The small molecule below binds the protein below.
Small molecule (SMILES): CC(=O)N[C@@H]1[C@@H](O)[C@H](O)[C@@H](CO)O[C@H]1O

Binding-site contacts:
Ligand atom N2 contacts residue GLY332 of chain 1.O at 4.3 Å.
Ligand atom C4 contacts residue ASN336 of chain 1.O at 4.3 Å.
Ligand atom C8 contacts residue GLY332 of chain 1.O at 3.6 Å.
Ligand atom O7 contacts residue GLY332 of chain 1.O at 3.2 Å.
Ligand atom O7 contacts residue ASN336 of chain 1.O at 4.0 Å.
Ligand atom C5 contacts residue ASN336 of chain 1.O at 3.7 Å.
Ligand atom C7 contacts residue GLY332 of chain 1.O at 3.5 Å.
Ligand atom N2 contacts residue ASN336 of chain 1.O at 3.0 Å (h-bond).
Ligand atom O5 contacts residue ASN336 of chain 1.O at 2.4 Å (h-bond).
Ligand atom C8 contacts residue PHE331 of chain 1.O at 4.1 Å (hydrophobic).
Ligand atom C2 contacts residue ASN336 of chain 1.O at 2.5 Å.
Ligand atom C1 contacts residue ASN336 of chain 1.O at 1.5 Å.
Ligand atom C3 contacts residue ASN336 of chain 1.O at 3.8 Å.
Ligand atom C8 contacts residue PHE335 of chain 1.O at 4.3 Å (hydrophobic).
Ligand atom C7 contacts residue ASN336 of chain 1.O at 3.7 Å.

Sequence of chain 1.O:
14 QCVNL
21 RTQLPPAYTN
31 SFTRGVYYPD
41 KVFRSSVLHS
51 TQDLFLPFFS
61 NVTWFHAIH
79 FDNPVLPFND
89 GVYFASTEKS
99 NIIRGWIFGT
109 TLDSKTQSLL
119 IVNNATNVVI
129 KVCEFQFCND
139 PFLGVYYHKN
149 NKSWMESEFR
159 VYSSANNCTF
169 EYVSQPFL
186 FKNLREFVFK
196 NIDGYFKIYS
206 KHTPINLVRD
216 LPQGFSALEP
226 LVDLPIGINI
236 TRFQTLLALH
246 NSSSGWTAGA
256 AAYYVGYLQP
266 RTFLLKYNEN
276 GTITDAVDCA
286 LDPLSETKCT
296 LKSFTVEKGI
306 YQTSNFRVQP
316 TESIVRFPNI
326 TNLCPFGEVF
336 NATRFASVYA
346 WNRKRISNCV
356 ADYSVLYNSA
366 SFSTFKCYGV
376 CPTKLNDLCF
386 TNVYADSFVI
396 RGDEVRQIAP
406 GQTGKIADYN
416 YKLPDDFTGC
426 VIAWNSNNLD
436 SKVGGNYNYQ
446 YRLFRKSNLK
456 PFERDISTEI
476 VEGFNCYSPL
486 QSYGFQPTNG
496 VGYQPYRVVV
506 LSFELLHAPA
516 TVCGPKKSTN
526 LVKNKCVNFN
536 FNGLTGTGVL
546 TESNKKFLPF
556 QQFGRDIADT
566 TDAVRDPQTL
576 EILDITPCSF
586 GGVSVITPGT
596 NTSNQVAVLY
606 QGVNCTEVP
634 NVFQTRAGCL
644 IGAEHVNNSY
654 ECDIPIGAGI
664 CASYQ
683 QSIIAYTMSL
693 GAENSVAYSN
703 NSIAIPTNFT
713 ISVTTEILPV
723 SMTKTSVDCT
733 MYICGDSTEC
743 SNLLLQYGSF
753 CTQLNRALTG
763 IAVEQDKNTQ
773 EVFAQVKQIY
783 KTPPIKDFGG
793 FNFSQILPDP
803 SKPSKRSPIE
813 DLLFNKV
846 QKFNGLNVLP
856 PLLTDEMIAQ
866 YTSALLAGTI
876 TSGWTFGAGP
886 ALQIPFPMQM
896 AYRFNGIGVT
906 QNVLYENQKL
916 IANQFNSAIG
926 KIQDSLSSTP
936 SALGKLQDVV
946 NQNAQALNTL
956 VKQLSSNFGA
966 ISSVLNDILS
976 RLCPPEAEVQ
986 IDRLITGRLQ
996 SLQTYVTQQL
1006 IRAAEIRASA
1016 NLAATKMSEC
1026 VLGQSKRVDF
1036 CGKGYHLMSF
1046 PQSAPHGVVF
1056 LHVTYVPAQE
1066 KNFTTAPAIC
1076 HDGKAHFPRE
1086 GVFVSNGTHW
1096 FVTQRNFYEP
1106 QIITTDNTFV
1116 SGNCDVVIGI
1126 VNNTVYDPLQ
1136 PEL